Sequence of chain 1.B:
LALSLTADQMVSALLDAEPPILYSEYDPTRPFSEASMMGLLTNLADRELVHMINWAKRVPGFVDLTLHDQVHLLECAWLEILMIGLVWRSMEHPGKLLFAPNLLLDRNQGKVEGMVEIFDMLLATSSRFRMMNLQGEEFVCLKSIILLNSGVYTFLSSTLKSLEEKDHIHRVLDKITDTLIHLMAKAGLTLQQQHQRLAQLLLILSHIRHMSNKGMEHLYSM

Binding-site contacts:
Ligand atom C19 contacts residue ALA69 of chain 1.B at 3.5 Å (hydrophobic).
Ligand atom C13 contacts residue MET140 of chain 1.B at 3.1 Å (hydrophobic).
Ligand atom C1 contacts residue LEU65 of chain 1.B at 3.9 Å (hydrophobic).
Ligand atom C16 contacts residue LEU65 of chain 1.B at 3.8 Å (hydrophobic).
Ligand atom C18 contacts residue ALA69 of chain 1.B at 3.6 Å (hydrophobic).
Ligand atom C8 contacts residue MET140 of chain 1.B at 3.6 Å (hydrophobic).
Ligand atom C30 contacts residue ASP70 of chain 1.B at 3.6 Å.
Ligand atom C3 contacts residue GLU72 of chain 1.B at 3.3 Å.
Ligand atom C29 contacts residue LEU5 of chain 1.D at 3.7 Å (hydrophobic).
Ligand atom C12 contacts residue ILE143 of chain 1.B at 3.4 Å (hydrophobic).
Ligand atom C27 contacts residue ASP70 of chain 1.B at 3.3 Å.
Ligand atom O11 contacts residue ILE143 of chain 1.B at 3.3 Å.
Ligand atom C25 contacts residue ASP70 of chain 1.B at 3.9 Å.
Ligand atom C28 contacts residue LEU73 of chain 1.B at 3.6 Å (hydrophobic).
Ligand atom C28 contacts residue TRP102 of chain 1.B at 3.9 Å (hydrophobic).
Ligand atom C11 contacts residue HIS243 of chain 1.B at 3.7 Å.
Ligand atom C22 contacts residue MET62 of chain 1.B at 3.7 Å (hydrophobic).
Ligand atom C29 contacts residue LEU73 of chain 1.B at 3.8 Å (hydrophobic).
Ligand atom S6 contacts residue LEU110 of chain 1.B at 3.9 Å.
Ligand atom C5 contacts residue PHE123 of chain 1.B at 3.7 Å (hydrophobic).
Ligand atom C20 contacts residue ALA69 of chain 1.B at 3.8 Å (hydrophobic).
Ligand atom O3 contacts residue LEU106 of chain 1.B at 3.8 Å.
Ligand atom N26 contacts residue ASP70 of chain 1.B at 2.8 Å (salt-bridge).
Ligand atom O3 contacts residue ARG113 of chain 1.B at 2.9 Å (salt-bridge).
Ligand atom O16 contacts residue LEU65 of chain 1.B at 3.1 Å.
Ligand atom C28 contacts residue ASP70 of chain 1.B at 3.6 Å.
Ligand atom C19 contacts residue LEU244 of chain 1.B at 3.7 Å (hydrophobic).
Ligand atom C1 contacts residue ALA69 of chain 1.B at 3.8 Å (hydrophobic).
Ligand atom C9 contacts residue MET140 of chain 1.B at 3.9 Å (hydrophobic).
Ligand atom C14 contacts residue PHE123 of chain 1.B at 3.8 Å (hydrophobic).
Ligand atom C21 contacts residue THR66 of chain 1.B at 3.5 Å.
Ligand atom C31 contacts residue ASP70 of chain 1.B at 3.5 Å.
Ligand atom O11 contacts residue HIS243 of chain 1.B at 2.6 Å (h-bond).
Ligand atom C2 contacts residue GLU72 of chain 1.B at 3.3 Å.
Ligand atom C4 contacts residue LEU106 of chain 1.B at 3.8 Å (hydrophobic).
Ligand atom C11 contacts residue MET140 of chain 1.B at 3.3 Å (hydrophobic).
Ligand atom C27 contacts residue TRP102 of chain 1.B at 3.6 Å (hydrophobic).
Ligand atom C12 contacts residue MET140 of chain 1.B at 2.9 Å (hydrophobic).
Ligand atom O3 contacts residue GLU72 of chain 1.B at 2.4 Å (salt-bridge).
Ligand atom C10 contacts residue MET140 of chain 1.B at 3.8 Å (hydrophobic).

Sequence of chain 1.D:
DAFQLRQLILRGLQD

This small molecule binds to this protein.
Small molecule (SMILES): O=C(c1ccc(OCCN2CCCCC2)cc1)c1c(-c2ccc(O)cc2)sc2cc(O)ccc12